This small molecule binds to this protein.
Small molecule (SMILES): CC(=O)N[C@H]1[C@H](O[C@H]2[C@H](O)[C@@H](NC(C)=O)CO[C@@H]2CO)O[C@H](CO)[C@@H](O)[C@@H]1O

Binding-site contacts:
Ligand atom N2 contacts residue ASN59 of chain 1.A at 3.0 Å (h-bond).
Ligand atom C2 contacts residue GLN68 of chain 1.A at 3.9 Å.
Ligand atom O6 contacts residue GLU31 of chain 1.A at 3.0 Å (salt-bridge).
Ligand atom N2 contacts residue GLN68 of chain 1.A at 4.3 Å.
Ligand atom O5 contacts residue TYR32 of chain 1.A at 3.4 Å (h-bond).
Ligand atom C7 contacts residue ASN59 of chain 1.A at 3.8 Å.
Ligand atom O5 contacts residue ASN59 of chain 1.A at 2.3 Å (h-bond).
Ligand atom C7 contacts residue GLN68 of chain 1.A at 3.9 Å.
Ligand atom O6 contacts residue TYR32 of chain 1.A at 3.7 Å.
Ligand atom C3 contacts residue ASN59 of chain 1.A at 3.9 Å.
Ligand atom O5 contacts residue GLN68 of chain 1.A at 4.2 Å.
Ligand atom C1 contacts residue ASN59 of chain 1.A at 1.4 Å.
Ligand atom O7 contacts residue ASN59 of chain 1.A at 4.0 Å.
Ligand atom C6 contacts residue GLU31 of chain 1.A at 3.6 Å.
Ligand atom O7 contacts residue GLN68 of chain 1.A at 2.9 Å (h-bond).
Ligand atom C4 contacts residue ASN59 of chain 1.A at 4.2 Å.
Ligand atom C1 contacts residue TYR32 of chain 1.A at 4.1 Å (hydrophobic).
Ligand atom C1 contacts residue GLN68 of chain 1.A at 3.8 Å.
Ligand atom C2 contacts residue ASN59 of chain 1.A at 2.5 Å.
Ligand atom C8 contacts residue TYR460 of chain 1.A at 3.8 Å (hydrophobic).
Ligand atom C6 contacts residue TYR32 of chain 1.A at 4.4 Å (hydrophobic).
Ligand atom C5 contacts residue ASN59 of chain 1.A at 3.6 Å.

Sequence of chain 1.A:
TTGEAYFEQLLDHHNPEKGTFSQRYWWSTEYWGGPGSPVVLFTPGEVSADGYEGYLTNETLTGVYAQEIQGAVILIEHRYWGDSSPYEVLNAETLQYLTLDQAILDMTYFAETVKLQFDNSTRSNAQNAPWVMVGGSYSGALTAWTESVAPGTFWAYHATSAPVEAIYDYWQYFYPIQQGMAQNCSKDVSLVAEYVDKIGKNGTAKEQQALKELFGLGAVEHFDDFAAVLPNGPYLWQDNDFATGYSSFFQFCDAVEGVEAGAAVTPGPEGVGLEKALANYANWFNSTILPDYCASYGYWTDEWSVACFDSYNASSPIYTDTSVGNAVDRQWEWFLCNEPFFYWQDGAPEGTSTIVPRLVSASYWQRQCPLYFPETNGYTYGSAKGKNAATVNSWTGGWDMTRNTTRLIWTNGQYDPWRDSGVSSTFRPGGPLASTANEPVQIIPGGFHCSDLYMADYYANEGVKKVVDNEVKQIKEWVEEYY